The protein below binds the small molecule below.
Small molecule (SMILES): CC(=O)N[C@@H]1[C@@H](O)[C@H](O)[C@@H](CO)O[C@H]1O

Binding-site contacts:
Ligand atom C7 contacts residue ASN99 of chain 1.B at 4.2 Å.
Ligand atom N2 contacts residue PHE100 of chain 1.B at 4.3 Å.
Ligand atom C8 contacts residue SER101 of chain 1.B at 4.1 Å.
Ligand atom C5 contacts residue ASN99 of chain 1.B at 3.4 Å.
Ligand atom C8 contacts residue ASN99 of chain 1.B at 4.2 Å.
Ligand atom O5 contacts residue ASN99 of chain 1.B at 2.0 Å (h-bond).
Ligand atom C7 contacts residue PHE100 of chain 1.B at 4.0 Å (hydrophobic).
Ligand atom C8 contacts residue PHE100 of chain 1.B at 3.9 Å (hydrophobic).
Ligand atom C2 contacts residue ASN99 of chain 1.B at 2.5 Å.
Ligand atom O7 contacts residue SER101 of chain 1.B at 3.4 Å (h-bond).
Ligand atom C7 contacts residue SER101 of chain 1.B at 4.3 Å.
Ligand atom C6 contacts residue ASN99 of chain 1.B at 4.3 Å.
Ligand atom N2 contacts residue ASN99 of chain 1.B at 3.2 Å (h-bond).
Ligand atom C1 contacts residue LYS98 of chain 1.B at 4.5 Å.
Ligand atom C4 contacts residue ASN99 of chain 1.B at 4.0 Å.
Ligand atom O7 contacts residue PHE100 of chain 1.B at 4.5 Å.
Ligand atom C1 contacts residue ASN99 of chain 1.B at 1.4 Å.
Ligand atom C3 contacts residue ASN99 of chain 1.B at 3.8 Å.

Sequence of chain 1.B:
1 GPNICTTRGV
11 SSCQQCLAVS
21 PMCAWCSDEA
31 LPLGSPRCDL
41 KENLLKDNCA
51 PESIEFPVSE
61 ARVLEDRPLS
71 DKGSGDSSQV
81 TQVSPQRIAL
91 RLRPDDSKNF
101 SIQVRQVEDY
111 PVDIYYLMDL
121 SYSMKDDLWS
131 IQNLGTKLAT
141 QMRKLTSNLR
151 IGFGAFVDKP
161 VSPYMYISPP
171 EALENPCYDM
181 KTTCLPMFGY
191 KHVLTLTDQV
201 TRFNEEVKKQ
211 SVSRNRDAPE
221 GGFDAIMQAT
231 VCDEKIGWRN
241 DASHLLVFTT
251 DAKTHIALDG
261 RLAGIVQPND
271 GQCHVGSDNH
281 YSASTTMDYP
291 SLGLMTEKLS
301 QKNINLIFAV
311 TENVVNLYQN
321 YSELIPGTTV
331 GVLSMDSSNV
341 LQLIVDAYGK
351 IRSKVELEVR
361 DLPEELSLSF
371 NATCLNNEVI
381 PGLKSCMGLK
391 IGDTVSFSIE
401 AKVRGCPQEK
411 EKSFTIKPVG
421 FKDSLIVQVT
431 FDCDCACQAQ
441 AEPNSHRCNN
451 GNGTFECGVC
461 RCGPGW